A protein and the small-molecule ligand that binds it are described below.
Small molecule (SMILES): CC(=O)N[C@@H]1[C@@H](O)[C@H](O)[C@@H](CO)O[C@H]1O

Sequence of chain 1.I:
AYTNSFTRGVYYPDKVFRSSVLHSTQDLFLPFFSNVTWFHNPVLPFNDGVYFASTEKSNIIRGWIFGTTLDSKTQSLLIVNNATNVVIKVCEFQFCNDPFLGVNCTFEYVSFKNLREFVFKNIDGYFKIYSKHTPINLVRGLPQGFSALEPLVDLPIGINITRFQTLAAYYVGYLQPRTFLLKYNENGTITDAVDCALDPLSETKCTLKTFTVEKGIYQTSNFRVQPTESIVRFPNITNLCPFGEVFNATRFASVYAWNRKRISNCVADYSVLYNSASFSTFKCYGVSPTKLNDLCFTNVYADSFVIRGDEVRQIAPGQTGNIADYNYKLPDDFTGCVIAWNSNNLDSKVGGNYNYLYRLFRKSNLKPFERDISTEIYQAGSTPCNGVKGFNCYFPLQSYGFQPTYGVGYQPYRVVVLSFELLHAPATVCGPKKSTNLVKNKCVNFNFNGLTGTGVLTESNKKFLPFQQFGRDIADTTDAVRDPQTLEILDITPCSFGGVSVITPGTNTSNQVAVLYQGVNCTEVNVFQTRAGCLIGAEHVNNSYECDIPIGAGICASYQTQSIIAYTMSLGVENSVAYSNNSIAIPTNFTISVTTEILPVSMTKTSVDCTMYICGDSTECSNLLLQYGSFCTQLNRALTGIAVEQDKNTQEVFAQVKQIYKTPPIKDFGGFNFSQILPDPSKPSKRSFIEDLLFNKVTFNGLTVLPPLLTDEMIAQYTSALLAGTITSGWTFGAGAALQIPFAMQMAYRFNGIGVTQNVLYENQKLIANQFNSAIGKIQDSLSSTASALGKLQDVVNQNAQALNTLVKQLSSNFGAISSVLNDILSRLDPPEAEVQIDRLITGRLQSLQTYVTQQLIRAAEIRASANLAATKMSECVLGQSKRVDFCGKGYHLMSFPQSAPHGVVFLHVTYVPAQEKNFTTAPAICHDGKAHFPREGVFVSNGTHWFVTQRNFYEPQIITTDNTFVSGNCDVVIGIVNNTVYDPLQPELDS

Binding-site contacts:
Ligand atom C1 contacts residue GLN562 of chain 1.I at 3.9 Å.
Ligand atom C7 contacts residue THR315 of chain 1.I at 3.9 Å.
Ligand atom C2 contacts residue ASN313 of chain 1.I at 2.5 Å.
Ligand atom C5 contacts residue ASN313 of chain 1.I at 3.6 Å.
Ligand atom O6 contacts residue ASN514 of chain 1.I at 4.3 Å.
Ligand atom N2 contacts residue ASN313 of chain 1.I at 3.1 Å (h-bond).
Ligand atom C7 contacts residue ILE314 of chain 1.I at 4.4 Å (hydrophobic).
Ligand atom O4 contacts residue GLN562 of chain 1.I at 3.7 Å.
Ligand atom C8 contacts residue ILE314 of chain 1.I at 3.8 Å (hydrophobic).
Ligand atom C5 contacts residue THR563 of chain 1.I at 4.4 Å.
Ligand atom C4 contacts residue ASN313 of chain 1.I at 4.2 Å.
Ligand atom O7 contacts residue THR315 of chain 1.I at 3.0 Å (h-bond).
Ligand atom C8 contacts residue THR315 of chain 1.I at 3.1 Å.
Ligand atom O5 contacts residue ASN313 of chain 1.I at 2.2 Å (h-bond).
Ligand atom O6 contacts residue THR563 of chain 1.I at 4.5 Å.
Ligand atom C6 contacts residue GLN562 of chain 1.I at 4.0 Å.
Ligand atom C1 contacts residue ASN313 of chain 1.I at 1.4 Å.
Ligand atom O5 contacts residue GLN562 of chain 1.I at 3.2 Å (h-bond).
Ligand atom C3 contacts residue ASN313 of chain 1.I at 3.8 Å.
Ligand atom O6 contacts residue GLN562 of chain 1.I at 3.1 Å (h-bond).
Ligand atom C8 contacts residue ASN313 of chain 1.I at 3.4 Å.
Ligand atom C7 contacts residue ASN313 of chain 1.I at 3.4 Å.
Ligand atom O7 contacts residue ASN313 of chain 1.I at 3.5 Å (h-bond).
Ligand atom C6 contacts residue THR563 of chain 1.I at 4.3 Å.
Ligand atom C5 contacts residue GLN562 of chain 1.I at 3.3 Å.
Ligand atom O4 contacts residue THR563 of chain 1.I at 3.9 Å.
Ligand atom O6 contacts residue ARG310 of chain 1.I at 3.9 Å.
Ligand atom C4 contacts residue GLN562 of chain 1.I at 3.8 Å.
Ligand atom C3 contacts residue GLN562 of chain 1.I at 3.9 Å.
Ligand atom O7 contacts residue ILE314 of chain 1.I at 4.3 Å.